Sequence of chain 2.PB:
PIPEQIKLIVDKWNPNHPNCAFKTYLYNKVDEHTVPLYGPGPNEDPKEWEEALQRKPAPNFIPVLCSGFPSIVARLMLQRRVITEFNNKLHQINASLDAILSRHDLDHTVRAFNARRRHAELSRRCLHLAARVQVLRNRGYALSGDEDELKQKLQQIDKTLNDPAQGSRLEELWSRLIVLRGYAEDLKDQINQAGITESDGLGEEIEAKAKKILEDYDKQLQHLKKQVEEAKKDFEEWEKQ

Binding-site contacts:
Ligand atom OH contacts residue HIS1068 of chain 2.MA at 3.8 Å.
Ligand atom CE1 contacts residue THR1121 of chain 2.MA at 3.9 Å.
Ligand atom CE1 contacts residue ASN1072 of chain 2.MA at 3.3 Å.
Ligand atom CD2 contacts residue HIS1126 of chain 2.MA at 3.4 Å.
Ligand atom OH contacts residue ASN1072 of chain 2.MA at 3.1 Å (h-bond).
Ligand atom CA contacts residue GLN1063 of chain 2.MA at 4.3 Å.
Ligand atom CD1 contacts residue PHE1125 of chain 2.MA at 3.6 Å (hydrophobic).
Ligand atom O contacts residue GLN1063 of chain 2.MA at 2.9 Å (h-bond).
Ligand atom CD2 contacts residue GLN1063 of chain 2.MA at 3.6 Å.
Ligand atom C contacts residue VAL1202 of chain 2.MA at 4.2 Å (hydrophobic).
Ligand atom CD2 contacts residue THR1121 of chain 2.MA at 4.0 Å.
Ligand atom OH contacts residue GLN1063 of chain 2.MA at 3.7 Å.
Ligand atom CZ contacts residue ASN1072 of chain 2.MA at 3.5 Å.
Ligand atom SD contacts residue ASN1072 of chain 2.MA at 3.7 Å.
Ligand atom CZ contacts residue ASP182 of chain 2.KB at 4.0 Å.
Ligand atom CG contacts residue ASN1072 of chain 2.MA at 4.2 Å.
Ligand atom CZ contacts residue GLN1063 of chain 2.MA at 4.1 Å.
Ligand atom CD1 contacts residue GLN1063 of chain 2.MA at 3.8 Å.
Ligand atom CD1 contacts residue ASN1122 of chain 2.MA at 4.3 Å.
Ligand atom CE2 contacts residue GLN1063 of chain 2.MA at 3.3 Å.
Ligand atom O contacts residue VAL1202 of chain 2.MA at 3.2 Å.
Ligand atom CG1 contacts residue TYR141 of chain 2.PB at 3.8 Å (hydrophobic).
Ligand atom CD1 contacts residue TYR141 of chain 2.PB at 3.4 Å (hydrophobic).
Ligand atom CD2 contacts residue PHE1125 of chain 2.MA at 4.2 Å (hydrophobic).
Ligand atom CE2 contacts residue ASP182 of chain 2.KB at 4.1 Å.
Ligand atom O contacts residue HIS1126 of chain 2.MA at 3.3 Å (h-bond).
Ligand atom CD2 contacts residue THR1121 of chain 2.MA at 4.3 Å.
Ligand atom CG2 contacts residue GLN1063 of chain 2.MA at 3.3 Å.
Ligand atom CG contacts residue HIS1126 of chain 2.MA at 4.3 Å.
Ligand atom OH contacts residue GLU183 of chain 2.KB at 4.0 Å.
Ligand atom OH contacts residue ASP182 of chain 2.KB at 3.3 Å (salt-bridge).
Ligand atom C contacts residue GLN1063 of chain 2.MA at 3.9 Å.
Ligand atom O contacts residue THR1121 of chain 2.MA at 4.0 Å.
Ligand atom CD1 contacts residue ASN1072 of chain 2.MA at 4.0 Å.
Ligand atom CD1 contacts residue THR1121 of chain 2.MA at 3.0 Å.
Ligand atom CB contacts residue THR1121 of chain 2.MA at 3.3 Å.
Ligand atom CD2 contacts residue LEU1129 of chain 2.MA at 4.2 Å (hydrophobic).
Ligand atom C contacts residue HIS1126 of chain 2.MA at 4.0 Å.
Ligand atom CG contacts residue THR1121 of chain 2.MA at 3.3 Å.
Ligand atom CD2 contacts residue ALA1120 of chain 2.MA at 3.5 Å (hydrophobic).

Sequence of chain 2.MA:
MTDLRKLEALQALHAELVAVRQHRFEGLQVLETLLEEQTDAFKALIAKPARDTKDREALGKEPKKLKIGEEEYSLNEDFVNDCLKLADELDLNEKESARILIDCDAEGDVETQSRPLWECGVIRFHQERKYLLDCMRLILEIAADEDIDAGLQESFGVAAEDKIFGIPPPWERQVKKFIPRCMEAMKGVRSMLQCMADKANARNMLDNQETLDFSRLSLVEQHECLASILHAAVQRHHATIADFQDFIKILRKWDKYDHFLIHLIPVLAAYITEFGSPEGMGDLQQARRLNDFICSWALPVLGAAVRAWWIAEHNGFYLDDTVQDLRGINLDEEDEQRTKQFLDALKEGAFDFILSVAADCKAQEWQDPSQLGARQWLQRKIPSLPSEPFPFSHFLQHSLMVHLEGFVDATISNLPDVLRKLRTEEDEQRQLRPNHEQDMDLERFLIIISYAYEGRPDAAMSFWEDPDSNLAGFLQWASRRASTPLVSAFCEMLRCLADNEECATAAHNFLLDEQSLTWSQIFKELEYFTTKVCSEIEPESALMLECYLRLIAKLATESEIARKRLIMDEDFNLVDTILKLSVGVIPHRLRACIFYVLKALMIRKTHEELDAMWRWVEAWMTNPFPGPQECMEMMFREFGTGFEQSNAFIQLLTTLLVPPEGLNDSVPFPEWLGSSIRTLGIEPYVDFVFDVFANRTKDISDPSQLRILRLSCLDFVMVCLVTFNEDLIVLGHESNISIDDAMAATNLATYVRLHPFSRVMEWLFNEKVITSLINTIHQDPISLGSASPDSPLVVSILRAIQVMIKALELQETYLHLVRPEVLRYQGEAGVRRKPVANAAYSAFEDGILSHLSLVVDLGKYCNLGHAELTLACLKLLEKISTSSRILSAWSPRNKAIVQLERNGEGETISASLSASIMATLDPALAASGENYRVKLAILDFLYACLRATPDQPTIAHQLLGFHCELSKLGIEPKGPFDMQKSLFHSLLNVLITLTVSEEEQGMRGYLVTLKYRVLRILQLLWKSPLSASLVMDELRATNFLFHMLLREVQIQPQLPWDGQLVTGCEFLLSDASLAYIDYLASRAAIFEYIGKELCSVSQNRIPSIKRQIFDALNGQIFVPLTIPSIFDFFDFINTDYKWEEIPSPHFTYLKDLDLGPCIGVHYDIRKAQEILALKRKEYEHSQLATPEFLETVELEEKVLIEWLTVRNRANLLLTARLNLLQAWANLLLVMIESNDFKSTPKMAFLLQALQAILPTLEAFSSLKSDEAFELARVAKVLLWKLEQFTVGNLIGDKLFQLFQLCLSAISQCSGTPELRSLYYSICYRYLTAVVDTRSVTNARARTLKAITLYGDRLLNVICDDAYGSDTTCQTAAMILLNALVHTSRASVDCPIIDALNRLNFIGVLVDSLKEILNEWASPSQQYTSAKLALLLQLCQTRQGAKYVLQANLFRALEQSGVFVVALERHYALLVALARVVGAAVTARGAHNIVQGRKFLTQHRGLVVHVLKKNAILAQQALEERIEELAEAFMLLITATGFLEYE

Sequence of chain 2.KB:
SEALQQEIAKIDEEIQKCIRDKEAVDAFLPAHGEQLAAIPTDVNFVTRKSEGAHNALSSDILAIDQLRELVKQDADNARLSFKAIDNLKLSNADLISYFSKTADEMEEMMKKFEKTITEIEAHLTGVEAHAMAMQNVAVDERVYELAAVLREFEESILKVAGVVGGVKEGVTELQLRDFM

The small molecule below binds the protein below.
Small molecule (SMILES): CC[C@H](C)[C@H](N)C(=O)N[C@@H](CC(C)C)C(=O)N1CCC[C@H]1C(=O)N[C@@H](CCSC)C(=O)N[C@@H](Cc1ccc(O)cc1)C(=O)N[C@@H](CCCCN)C(=O)N[C@@H](CC(C)C)C(=O)N[C@@H](CO)C(=O)N1CCC[C@H]1C=O